The small molecule below binds the protein below.
Small molecule (SMILES): O=C(COc1ccc(F)cc1)N1CCCC1

Sequence of chain 1.A:
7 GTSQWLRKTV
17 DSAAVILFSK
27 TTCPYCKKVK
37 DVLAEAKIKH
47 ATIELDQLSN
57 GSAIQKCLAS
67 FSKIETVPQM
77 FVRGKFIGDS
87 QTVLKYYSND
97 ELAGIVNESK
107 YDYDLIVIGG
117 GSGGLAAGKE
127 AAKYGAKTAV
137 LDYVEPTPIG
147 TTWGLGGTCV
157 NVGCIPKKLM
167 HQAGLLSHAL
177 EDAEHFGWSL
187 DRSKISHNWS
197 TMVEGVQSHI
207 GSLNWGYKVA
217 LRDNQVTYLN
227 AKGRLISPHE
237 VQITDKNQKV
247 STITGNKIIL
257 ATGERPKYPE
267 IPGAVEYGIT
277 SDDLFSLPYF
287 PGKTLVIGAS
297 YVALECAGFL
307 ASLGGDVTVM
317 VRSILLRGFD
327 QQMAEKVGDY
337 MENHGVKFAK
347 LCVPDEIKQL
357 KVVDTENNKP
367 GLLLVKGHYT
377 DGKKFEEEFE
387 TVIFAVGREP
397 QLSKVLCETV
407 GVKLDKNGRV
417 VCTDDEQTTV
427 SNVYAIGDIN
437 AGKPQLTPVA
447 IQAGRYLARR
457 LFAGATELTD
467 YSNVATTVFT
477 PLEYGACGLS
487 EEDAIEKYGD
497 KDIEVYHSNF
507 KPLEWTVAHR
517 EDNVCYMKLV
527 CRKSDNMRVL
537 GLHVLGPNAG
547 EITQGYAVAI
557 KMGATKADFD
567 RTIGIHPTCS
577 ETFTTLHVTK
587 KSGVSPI

Binding-site contacts:
Ligand atom O2 contacts residue PRO440 of chain 1.A at 3.5 Å.
Ligand atom C8 contacts residue TYR297 of chain 1.A at 3.6 Å (hydrophobic).
Ligand atom O1 contacts residue LYS439 of chain 1.A at 4.2 Å.
Ligand atom C8 contacts residue PHE325 of chain 1.A at 4.4 Å (hydrophobic).
Ligand atom C11 contacts residue LYS439 of chain 1.A at 4.0 Å.
Ligand atom N1 contacts residue LEU442 of chain 1.A at 4.4 Å.
Ligand atom C11 contacts residue PRO440 of chain 1.A at 3.8 Å (hydrophobic).
Ligand atom C7 contacts residue GLN441 of chain 1.A at 3.6 Å.
Ligand atom C5 contacts residue PRO440 of chain 1.A at 4.0 Å (hydrophobic).
Ligand atom C12 contacts residue GLY438 of chain 1.A at 3.4 Å.
Ligand atom C6 contacts residue GLN441 of chain 1.A at 3.7 Å.
Ligand atom O1 contacts residue GLN441 of chain 1.A at 4.4 Å.
Ligand atom O2 contacts residue LYS439 of chain 1.A at 4.3 Å.
Ligand atom C9 contacts residue THR472 of chain 1.A at 3.5 Å.
Ligand atom C9 contacts residue PHE325 of chain 1.A at 3.6 Å (hydrophobic).
Ligand atom C11 contacts residue GLY438 of chain 1.A at 3.5 Å.
Ligand atom C9 contacts residue LEU442 of chain 1.A at 4.0 Å (hydrophobic).
Ligand atom C10 contacts residue PHE325 of chain 1.A at 4.3 Å (hydrophobic).
Ligand atom N1 contacts residue GLN441 of chain 1.A at 4.2 Å.
Ligand atom C3 contacts residue PRO440 of chain 1.A at 4.2 Å (hydrophobic).
Ligand atom C7 contacts residue LEU442 of chain 1.A at 3.7 Å (hydrophobic).
Ligand atom O2 contacts residue GLN441 of chain 1.A at 2.9 Å (h-bond).
Ligand atom C4 contacts residue PRO440 of chain 1.A at 3.8 Å (hydrophobic).
Ligand atom C8 contacts residue LEU442 of chain 1.A at 3.8 Å (hydrophobic).
Ligand atom O1 contacts residue PRO440 of chain 1.A at 3.2 Å.
Ligand atom C6 contacts residue PRO440 of chain 1.A at 3.9 Å (hydrophobic).
Ligand atom C10 contacts residue THR472 of chain 1.A at 3.6 Å.